This protein binds this small molecule.
Small molecule (SMILES): NC(=O)CN(CC(=O)O)CC(=O)O

Sequence of chain 1.A:
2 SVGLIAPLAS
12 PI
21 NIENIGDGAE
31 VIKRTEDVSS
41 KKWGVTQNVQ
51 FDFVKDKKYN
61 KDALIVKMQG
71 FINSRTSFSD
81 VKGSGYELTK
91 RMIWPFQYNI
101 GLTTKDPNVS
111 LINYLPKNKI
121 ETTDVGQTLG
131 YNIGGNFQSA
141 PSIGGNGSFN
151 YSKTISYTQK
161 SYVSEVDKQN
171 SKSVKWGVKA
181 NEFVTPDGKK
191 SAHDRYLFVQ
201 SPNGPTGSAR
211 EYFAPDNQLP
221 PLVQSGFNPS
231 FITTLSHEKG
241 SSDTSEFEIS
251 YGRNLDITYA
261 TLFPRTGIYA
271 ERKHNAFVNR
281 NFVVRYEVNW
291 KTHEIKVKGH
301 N

Binding-site contacts:
Ligand atom C1 contacts residue ARG280 of chain 1.A at 4.4 Å.
Ligand atom O1 contacts residue PHE277 of chain 1.A at 3.7 Å.
Ligand atom O1 contacts residue VAL278 of chain 1.A at 2.8 Å (h-bond).
Ligand atom C2 contacts residue VAL278 of chain 1.A at 3.7 Å (hydrophobic).
Ligand atom C2 contacts residue ARG280 of chain 1.A at 4.0 Å.
Ligand atom N1 contacts residue VAL278 of chain 1.A at 4.4 Å.
Ligand atom O1 contacts residue ALA276 of chain 1.A at 4.2 Å.
Ligand atom O1 contacts residue ARG280 of chain 1.A at 3.0 Å (salt-bridge).
Ligand atom C1 contacts residue VAL278 of chain 1.A at 3.8 Å (hydrophobic).
Ligand atom O2 contacts residue VAL278 of chain 1.A at 3.9 Å.